Binding-site contacts:
Ligand atom C2 contacts residue THR77 of chain 1.A at 4.3 Å.
Ligand atom N2 contacts residue ASN75 of chain 1.A at 2.9 Å (h-bond).
Ligand atom O5 contacts residue MET107 of chain 1.A at 4.2 Å.
Ligand atom C4 contacts residue ASN75 of chain 1.A at 4.2 Å.
Ligand atom C8 contacts residue ASN75 of chain 1.A at 3.4 Å.
Ligand atom C1 contacts residue ASN75 of chain 1.A at 1.4 Å.
Ligand atom O7 contacts residue HIS74 of chain 1.A at 4.1 Å.
Ligand atom C2 contacts residue ASN75 of chain 1.A at 2.4 Å.
Ligand atom O7 contacts residue ASN75 of chain 1.A at 3.2 Å (h-bond).
Ligand atom C3 contacts residue ASN75 of chain 1.A at 3.8 Å.
Ligand atom O5 contacts residue ASN75 of chain 1.A at 2.4 Å (h-bond).
Ligand atom C1 contacts residue THR77 of chain 1.A at 3.6 Å.
Ligand atom C5 contacts residue ASN75 of chain 1.A at 3.7 Å.
Ligand atom N2 contacts residue THR77 of chain 1.A at 4.1 Å.
Ligand atom C7 contacts residue ASN75 of chain 1.A at 3.3 Å.

Sequence of chain 1.A:
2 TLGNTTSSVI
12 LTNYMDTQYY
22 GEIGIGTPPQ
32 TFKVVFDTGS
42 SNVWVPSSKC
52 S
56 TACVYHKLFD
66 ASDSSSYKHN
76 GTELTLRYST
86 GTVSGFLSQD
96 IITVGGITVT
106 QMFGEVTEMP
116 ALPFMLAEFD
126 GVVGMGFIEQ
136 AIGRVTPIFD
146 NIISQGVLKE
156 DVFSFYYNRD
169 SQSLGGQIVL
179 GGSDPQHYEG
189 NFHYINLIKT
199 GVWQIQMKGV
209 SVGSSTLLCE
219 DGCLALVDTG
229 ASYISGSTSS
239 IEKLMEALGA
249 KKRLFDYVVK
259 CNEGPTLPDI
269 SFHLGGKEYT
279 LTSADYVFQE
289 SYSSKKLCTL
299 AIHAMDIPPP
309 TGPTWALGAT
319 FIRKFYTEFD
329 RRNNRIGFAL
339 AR

The small molecule below binds the protein below.
Small molecule (SMILES): CC(=O)N[C@@H]1[C@@H](O)[C@H](O)[C@@H](CO)O[C@H]1O